Sequence of chain 1.PB:
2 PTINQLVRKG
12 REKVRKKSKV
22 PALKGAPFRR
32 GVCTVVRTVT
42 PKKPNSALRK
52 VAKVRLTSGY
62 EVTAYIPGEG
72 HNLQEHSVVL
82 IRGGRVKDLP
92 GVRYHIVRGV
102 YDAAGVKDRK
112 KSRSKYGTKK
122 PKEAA

The protein below binds the small molecule below.
Small molecule (SMILES): Nc1ccn([C@@H]2O[C@H](CO[P](=O)(O)O[C@H]3[C@@H](O)[C@H](n4ccc(N)nc4=O)O[C@@H]3CO[P](=O)(O)O[C@H]3[C@@H](O)[C@H](n4ccc(N)nc4=O)O[C@@H]3CO[P](=O)(O)O[C@H]3[C@@H](O)[C@H](n4cnc5c(N)ncnc54)O[C@@H]3CO[P](=O)(O)O[C@H]3[C@@H](O)[C@H](n4cnc5c(=O)nc(N)[nH]c54)O[C@@H]3CO[P](=O)(O)O[C@H]3[C@@H](O)[C@H](n4ccc(=O)[nH]c4=O)O[C@@H]3CO[P](=O)(O)O[C@H]3[C@@H](O)[C@H](n4cnc5c(N)ncnc54)O[C@@H]3CO[P](=O)(O)O[C@H]3[C@@H](O)[C@H](n4cnc5c(N)ncnc54)O[C@@H]3COP(=O)=O)[C@@H](OP(=O)(O)O)[C@H]2O)c(=O)n1

Binding-site contacts:
Ligand atom O4' contacts residue MG1 of chain 1.ZS at 3.5 Å.
Ligand atom P contacts residue PRO45 of chain 1.PB at 4.4 Å.
Ligand atom C2' contacts residue MG1 of chain 1.ZS at 3.5 Å.
Ligand atom O3' contacts residue LYS44 of chain 1.PB at 4.1 Å.
Ligand atom OP2 contacts residue MG1 of chain 1.VW at 2.5 Å.
Ligand atom C3' contacts residue PRO45 of chain 1.PB at 4.2 Å (hydrophobic).
Ligand atom OP1 contacts residue MG1 of chain 1.VW at 3.5 Å.
Ligand atom OP1 contacts residue MG1 of chain 1.VW at 2.5 Å.
Ligand atom C4' contacts residue MG1 of chain 1.ZS at 3.8 Å.
Ligand atom OP1 contacts residue PRO45 of chain 1.PB at 3.9 Å.
Ligand atom O3' contacts residue PRO45 of chain 1.PB at 3.4 Å.
Ligand atom O2' contacts residue MG1 of chain 1.ZS at 2.5 Å.
Ligand atom C5' contacts residue LYS44 of chain 1.PB at 4.3 Å.
Ligand atom C1' contacts residue MG1 of chain 1.ZS at 3.4 Å.
Ligand atom P contacts residue LYS44 of chain 1.PB at 4.5 Å.
Ligand atom C5' contacts residue PRO45 of chain 1.PB at 4.4 Å (hydrophobic).
Ligand atom O5' contacts residue MG1 of chain 1.VW at 3.6 Å.
Ligand atom P contacts residue MG1 of chain 1.VW at 3.4 Å.
Ligand atom C4' contacts residue PRO45 of chain 1.PB at 4.0 Å (hydrophobic).
Ligand atom P contacts residue MG1 of chain 1.VW at 3.6 Å.
Ligand atom O2' contacts residue PRO45 of chain 1.PB at 4.3 Å.
Ligand atom O3' contacts residue MG1 of chain 1.VW at 4.4 Å.
Ligand atom C3' contacts residue MG1 of chain 1.ZS at 4.2 Å.
Ligand atom OP1 contacts residue LYS44 of chain 1.PB at 3.5 Å (salt-bridge).